Binding-site contacts:
Ligand atom O5 contacts residue ASN1134 of chain 1.A at 2.4 Å (h-bond).
Ligand atom N2 contacts residue ASN1134 of chain 1.A at 2.9 Å (h-bond).
Ligand atom C2 contacts residue ASN1134 of chain 1.A at 2.4 Å.
Ligand atom C1 contacts residue ASN1134 of chain 1.A at 1.4 Å.
Ligand atom O7 contacts residue ASN1134 of chain 1.A at 4.2 Å.
Ligand atom C5 contacts residue ASN1134 of chain 1.A at 3.7 Å.
Ligand atom C4 contacts residue ASN1134 of chain 1.A at 4.2 Å.
Ligand atom C7 contacts residue ASN1134 of chain 1.A at 3.8 Å.
Ligand atom C3 contacts residue ASN1134 of chain 1.A at 3.8 Å.

Sequence of chain 1.A:
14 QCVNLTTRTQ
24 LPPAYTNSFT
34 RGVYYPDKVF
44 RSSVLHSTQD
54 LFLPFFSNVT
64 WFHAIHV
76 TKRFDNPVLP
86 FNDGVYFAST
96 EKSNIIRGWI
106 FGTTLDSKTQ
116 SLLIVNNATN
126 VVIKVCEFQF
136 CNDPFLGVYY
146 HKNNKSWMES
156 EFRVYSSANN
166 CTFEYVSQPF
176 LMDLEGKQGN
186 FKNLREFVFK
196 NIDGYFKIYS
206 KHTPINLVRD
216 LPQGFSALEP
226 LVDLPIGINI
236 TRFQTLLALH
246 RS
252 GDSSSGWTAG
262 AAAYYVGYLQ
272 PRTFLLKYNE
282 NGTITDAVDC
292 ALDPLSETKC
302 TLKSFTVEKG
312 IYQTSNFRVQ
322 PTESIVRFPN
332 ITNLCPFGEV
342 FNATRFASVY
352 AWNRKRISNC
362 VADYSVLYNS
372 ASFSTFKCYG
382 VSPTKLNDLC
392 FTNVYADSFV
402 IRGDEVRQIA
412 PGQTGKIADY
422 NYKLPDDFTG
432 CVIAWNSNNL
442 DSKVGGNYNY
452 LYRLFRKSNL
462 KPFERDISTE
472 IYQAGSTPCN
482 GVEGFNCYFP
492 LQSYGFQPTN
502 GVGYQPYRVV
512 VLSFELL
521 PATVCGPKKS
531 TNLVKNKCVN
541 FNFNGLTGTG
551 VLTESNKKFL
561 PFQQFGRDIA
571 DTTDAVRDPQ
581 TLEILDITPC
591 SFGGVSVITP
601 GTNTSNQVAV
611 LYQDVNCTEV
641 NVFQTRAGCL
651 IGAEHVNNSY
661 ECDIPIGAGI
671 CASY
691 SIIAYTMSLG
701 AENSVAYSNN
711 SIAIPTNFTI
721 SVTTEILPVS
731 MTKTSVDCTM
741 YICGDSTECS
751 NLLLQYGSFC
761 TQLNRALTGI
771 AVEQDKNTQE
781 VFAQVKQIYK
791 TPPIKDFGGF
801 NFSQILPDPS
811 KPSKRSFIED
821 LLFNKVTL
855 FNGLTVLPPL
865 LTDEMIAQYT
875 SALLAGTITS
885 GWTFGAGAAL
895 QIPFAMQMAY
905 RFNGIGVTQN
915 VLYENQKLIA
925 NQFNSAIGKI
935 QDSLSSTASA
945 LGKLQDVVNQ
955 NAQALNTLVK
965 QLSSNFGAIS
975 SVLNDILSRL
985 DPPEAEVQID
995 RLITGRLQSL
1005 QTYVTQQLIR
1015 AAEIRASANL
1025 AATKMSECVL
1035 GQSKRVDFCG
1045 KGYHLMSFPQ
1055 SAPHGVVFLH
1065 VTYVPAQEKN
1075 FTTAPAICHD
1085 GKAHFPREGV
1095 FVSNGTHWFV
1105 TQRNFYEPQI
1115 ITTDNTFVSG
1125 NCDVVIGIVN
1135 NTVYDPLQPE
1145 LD

This protein binds this small molecule.
Small molecule (SMILES): CC(=O)N[C@@H]1[C@@H](O)[C@H](O)[C@@H](CO)O[C@H]1O